A protein and the small-molecule ligand that binds it are described below.
Small molecule (SMILES): CCOc1c(C)cc(C)cc1CNc1nnn[nH]1

Sequence of chain 1.B:
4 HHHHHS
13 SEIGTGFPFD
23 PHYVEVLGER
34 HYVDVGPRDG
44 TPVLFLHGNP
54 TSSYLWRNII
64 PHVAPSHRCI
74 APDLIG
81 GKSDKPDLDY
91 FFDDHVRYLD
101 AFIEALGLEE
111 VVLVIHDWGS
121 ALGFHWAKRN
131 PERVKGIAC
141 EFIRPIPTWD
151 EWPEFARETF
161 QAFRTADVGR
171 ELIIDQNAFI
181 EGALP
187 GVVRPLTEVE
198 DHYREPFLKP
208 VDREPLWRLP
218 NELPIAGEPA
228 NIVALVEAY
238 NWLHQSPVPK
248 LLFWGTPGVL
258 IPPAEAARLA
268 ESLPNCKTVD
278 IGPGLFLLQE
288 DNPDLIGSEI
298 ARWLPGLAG

Binding-site contacts:
Ligand atom N4 contacts residue PRO217 of chain 1.B at 3.9 Å.
Ligand atom CE1 contacts residue PHE283 of chain 1.B at 3.4 Å (hydrophobic).
Ligand atom CG contacts residue PHE283 of chain 1.B at 3.9 Å (hydrophobic).
Ligand atom CL1 contacts residue PRO53 of chain 1.B at 3.6 Å (hydrophobic).
Ligand atom C4 contacts residue TRP152 of chain 1.B at 3.4 Å (hydrophobic).
Ligand atom CG contacts residue PHE160 of chain 1.B at 3.4 Å (hydrophobic).
Ligand atom N5 contacts residue PRO217 of chain 1.B at 3.3 Å.
Ligand atom N4 contacts residue ASN52 of chain 1.B at 3.6 Å.
Ligand atom N3 contacts residue TRP118 of chain 1.B at 3.2 Å.
Ligand atom C3 contacts residue PHE160 of chain 1.B at 3.5 Å (hydrophobic).
Ligand atom N6 contacts residue ASP117 of chain 1.B at 2.8 Å (salt-bridge).
Ligand atom N1 contacts residue PHE160 of chain 1.B at 3.2 Å.
Ligand atom N5 contacts residue LEU220 of chain 1.B at 3.8 Å.
Ligand atom CL1 contacts residue ALA183 of chain 1.B at 3.5 Å (hydrophobic).
Ligand atom N5 contacts residue PHE179 of chain 1.B at 3.6 Å.
Ligand atom CL1 contacts residue PHE179 of chain 1.B at 3.5 Å (hydrophobic).
Ligand atom CE2 contacts residue PHE160 of chain 1.B at 3.7 Å (hydrophobic).
Ligand atom N4 contacts residue TRP118 of chain 1.B at 3.0 Å (h-bond).
Ligand atom CD1 contacts residue PHE160 of chain 1.B at 3.7 Å (hydrophobic).
Ligand atom N6 contacts residue PHE283 of chain 1.B at 3.5 Å.
Ligand atom C4 contacts residue VAL256 of chain 1.B at 3.6 Å (hydrophobic).
Ligand atom N3 contacts residue ASN52 of chain 1.B at 3.6 Å.
Ligand atom CZ contacts residue ALA183 of chain 1.B at 3.5 Å (hydrophobic).
Ligand atom N3 contacts residue ASP117 of chain 1.B at 2.9 Å (salt-bridge).
Ligand atom N4 contacts residue ASP117 of chain 1.B at 3.9 Å.
Ligand atom N1 contacts residue PHE179 of chain 1.B at 3.5 Å.
Ligand atom N4 contacts residue LEU216 of chain 1.B at 3.8 Å.
Ligand atom N1 contacts residue LEU220 of chain 1.B at 3.6 Å.
Ligand atom C2 contacts residue PHE283 of chain 1.B at 3.9 Å (hydrophobic).
Ligand atom CD2 contacts residue PHE160 of chain 1.B at 3.4 Å (hydrophobic).
Ligand atom CZ contacts residue MSE186 of chain 1.B at 3.8 Å.
Ligand atom CL1 contacts residue PHE283 of chain 1.B at 3.6 Å (hydrophobic).
Ligand atom CD1 contacts residue PHE283 of chain 1.B at 3.3 Å (hydrophobic).
Ligand atom O1 contacts residue VAL256 of chain 1.B at 3.4 Å.
Ligand atom C3 contacts residue VAL256 of chain 1.B at 3.9 Å (hydrophobic).
Ligand atom CL1 contacts residue LEU184 of chain 1.B at 3.8 Å (hydrophobic).
Ligand atom C1 contacts residue ASP117 of chain 1.B at 3.2 Å.
Ligand atom CL2 contacts residue MSE186 of chain 1.B at 3.4 Å.
Ligand atom CZ contacts residue PHE283 of chain 1.B at 3.7 Å (hydrophobic).
Ligand atom C2 contacts residue PHE160 of chain 1.B at 3.8 Å (hydrophobic).